Sequence of chain 4.A:
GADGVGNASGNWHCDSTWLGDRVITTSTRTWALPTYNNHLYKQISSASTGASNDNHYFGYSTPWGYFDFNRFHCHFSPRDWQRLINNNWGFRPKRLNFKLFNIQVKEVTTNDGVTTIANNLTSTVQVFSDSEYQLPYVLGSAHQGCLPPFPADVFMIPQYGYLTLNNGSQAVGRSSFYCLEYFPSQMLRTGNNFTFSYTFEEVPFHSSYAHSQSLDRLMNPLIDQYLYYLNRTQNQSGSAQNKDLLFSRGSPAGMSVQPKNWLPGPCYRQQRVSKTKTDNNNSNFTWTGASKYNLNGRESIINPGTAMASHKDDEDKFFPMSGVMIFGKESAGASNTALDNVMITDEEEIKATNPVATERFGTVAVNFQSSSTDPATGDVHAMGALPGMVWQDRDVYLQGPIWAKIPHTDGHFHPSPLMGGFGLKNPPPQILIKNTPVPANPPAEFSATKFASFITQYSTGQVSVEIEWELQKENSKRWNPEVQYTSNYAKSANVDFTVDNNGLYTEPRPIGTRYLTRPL

The protein below binds the small molecule below.
Small molecule (SMILES): CC(=O)N[C@H]1[C@H]([C@H](O)[C@H](O)CO)O[C@@](O)(C(=O)O)C[C@@H]1O

Binding-site contacts:
Ligand atom C4 contacts residue ASN231 of chain 4.A at 3.5 Å.
Ligand atom C11 contacts residue ALA253 of chain 4.A at 3.6 Å (hydrophobic).
Ligand atom O4 contacts residue ASN231 of chain 4.A at 4.2 Å.
Ligand atom C11 contacts residue SER256 of chain 4.A at 4.3 Å.
Ligand atom O10 contacts residue ASN55 of chain 29.A at 3.4 Å (h-bond).
Ligand atom C11 contacts residue GLY254 of chain 4.A at 3.6 Å.
Ligand atom C1 contacts residue ARG232 of chain 4.A at 3.6 Å.
Ligand atom O4 contacts residue VAL257 of chain 4.A at 3.1 Å.
Ligand atom O2 contacts residue TRP287 of chain 29.A at 4.5 Å.
Ligand atom C1 contacts residue ASN231 of chain 4.A at 3.6 Å.
Ligand atom O2 contacts residue ASN231 of chain 4.A at 4.2 Å.
Ligand atom O1A contacts residue ASN284 of chain 29.A at 4.5 Å.
Ligand atom O1B contacts residue ASN284 of chain 29.A at 3.7 Å.
Ligand atom O1A contacts residue ASN231 of chain 4.A at 2.7 Å (h-bond).
Ligand atom C3 contacts residue THR286 of chain 29.A at 3.5 Å.
Ligand atom O2 contacts residue ASN284 of chain 29.A at 3.0 Å (h-bond).
Ligand atom C2 contacts residue ASN284 of chain 29.A at 3.9 Å.
Ligand atom C4 contacts residue VAL257 of chain 4.A at 4.4 Å (hydrophobic).
Ligand atom O10 contacts residue SER52 of chain 29.A at 4.4 Å.
Ligand atom O1B contacts residue ASN231 of chain 4.A at 4.3 Å.
Ligand atom C10 contacts residue ASN55 of chain 29.A at 3.8 Å.
Ligand atom C1 contacts residue ASN284 of chain 29.A at 3.8 Å.
Ligand atom O2 contacts residue THR286 of chain 29.A at 4.0 Å.
Ligand atom O1B contacts residue ARG232 of chain 4.A at 2.5 Å (salt-bridge).
Ligand atom C2 contacts residue ASN231 of chain 4.A at 4.0 Å.
Ligand atom C11 contacts residue ASN55 of chain 29.A at 3.2 Å.
Ligand atom O4 contacts residue TRP287 of chain 29.A at 4.1 Å.
Ligand atom O2 contacts residue ARG232 of chain 4.A at 4.5 Å.
Ligand atom C3 contacts residue TRP287 of chain 29.A at 4.1 Å (hydrophobic).
Ligand atom C5 contacts residue ASN231 of chain 4.A at 4.5 Å.
Ligand atom O10 contacts residue SER256 of chain 4.A at 3.5 Å (h-bond).
Ligand atom C10 contacts residue SER256 of chain 4.A at 4.2 Å.
Ligand atom C3 contacts residue ASN231 of chain 4.A at 3.9 Å.
Ligand atom O1A contacts residue THR286 of chain 29.A at 4.2 Å.
Ligand atom C2 contacts residue THR286 of chain 29.A at 4.2 Å.
Ligand atom O1A contacts residue ARG232 of chain 4.A at 3.5 Å.

Sequence of chain 29.A:
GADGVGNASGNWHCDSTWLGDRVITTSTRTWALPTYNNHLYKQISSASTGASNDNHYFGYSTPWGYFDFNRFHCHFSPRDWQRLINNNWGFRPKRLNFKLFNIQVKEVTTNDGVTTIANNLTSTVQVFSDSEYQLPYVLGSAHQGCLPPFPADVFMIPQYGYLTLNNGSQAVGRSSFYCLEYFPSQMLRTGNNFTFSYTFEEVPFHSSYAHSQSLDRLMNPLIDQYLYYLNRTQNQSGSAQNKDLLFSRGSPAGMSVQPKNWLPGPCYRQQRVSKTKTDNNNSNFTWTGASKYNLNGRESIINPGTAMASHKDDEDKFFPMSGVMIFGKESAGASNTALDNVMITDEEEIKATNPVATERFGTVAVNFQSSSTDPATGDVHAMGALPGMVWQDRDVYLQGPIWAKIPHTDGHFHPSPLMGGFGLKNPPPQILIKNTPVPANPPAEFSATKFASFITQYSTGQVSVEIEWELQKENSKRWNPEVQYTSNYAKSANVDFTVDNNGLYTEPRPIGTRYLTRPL